Sequence of chain 1.C:
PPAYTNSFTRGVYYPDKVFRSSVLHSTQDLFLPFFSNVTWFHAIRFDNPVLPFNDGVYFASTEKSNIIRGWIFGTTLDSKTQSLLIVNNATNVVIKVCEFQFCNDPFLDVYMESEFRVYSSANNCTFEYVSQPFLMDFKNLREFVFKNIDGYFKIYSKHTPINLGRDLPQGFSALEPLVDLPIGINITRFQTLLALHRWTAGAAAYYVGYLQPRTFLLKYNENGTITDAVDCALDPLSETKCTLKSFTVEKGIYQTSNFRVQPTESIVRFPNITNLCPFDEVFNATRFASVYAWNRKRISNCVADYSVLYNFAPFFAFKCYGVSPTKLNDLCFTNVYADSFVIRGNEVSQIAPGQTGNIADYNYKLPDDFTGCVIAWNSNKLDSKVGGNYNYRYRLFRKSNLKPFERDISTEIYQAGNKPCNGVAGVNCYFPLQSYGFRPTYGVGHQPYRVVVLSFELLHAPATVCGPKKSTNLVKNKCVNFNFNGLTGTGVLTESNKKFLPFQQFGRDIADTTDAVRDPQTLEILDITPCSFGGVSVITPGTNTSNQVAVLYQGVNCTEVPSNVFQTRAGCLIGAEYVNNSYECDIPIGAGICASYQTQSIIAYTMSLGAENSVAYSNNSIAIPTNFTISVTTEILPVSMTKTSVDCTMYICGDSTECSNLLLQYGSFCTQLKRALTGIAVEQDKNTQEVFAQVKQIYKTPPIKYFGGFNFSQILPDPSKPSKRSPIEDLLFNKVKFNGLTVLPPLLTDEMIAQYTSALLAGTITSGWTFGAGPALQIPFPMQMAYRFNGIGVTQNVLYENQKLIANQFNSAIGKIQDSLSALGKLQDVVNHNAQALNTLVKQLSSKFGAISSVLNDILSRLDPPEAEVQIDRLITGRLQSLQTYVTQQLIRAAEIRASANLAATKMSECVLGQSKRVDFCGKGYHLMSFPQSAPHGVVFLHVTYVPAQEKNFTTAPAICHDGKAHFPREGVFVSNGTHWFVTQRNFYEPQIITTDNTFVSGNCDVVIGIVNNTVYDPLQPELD

Binding-site contacts:
Ligand atom C2 contacts residue ASN232 of chain 1.C at 2.4 Å.
Ligand atom C8 contacts residue ASN232 of chain 1.C at 4.4 Å.
Ligand atom C3 contacts residue ASN232 of chain 1.C at 3.8 Å.
Ligand atom N2 contacts residue ASN232 of chain 1.C at 2.8 Å (h-bond).
Ligand atom O5 contacts residue ASN232 of chain 1.C at 2.4 Å (h-bond).
Ligand atom C4 contacts residue ASN232 of chain 1.C at 4.2 Å.
Ligand atom C5 contacts residue ASN232 of chain 1.C at 3.7 Å.
Ligand atom C1 contacts residue ASN232 of chain 1.C at 1.4 Å.
Ligand atom C7 contacts residue ASN232 of chain 1.C at 3.3 Å.
Ligand atom O7 contacts residue ASN232 of chain 1.C at 3.5 Å (h-bond).

A protein and the small-molecule ligand that binds it are described below.
Small molecule (SMILES): CC(=O)N[C@@H]1[C@@H](O)[C@H](O)[C@@H](CO)O[C@H]1O